Binding-site contacts:
Ligand atom O6B contacts residue ARG264 of chain 1.B at 2.6 Å (salt-bridge).
Ligand atom C2 contacts residue PHE310 of chain 1.B at 3.8 Å (hydrophobic).
Ligand atom O3 contacts residue MET306 of chain 1.B at 3.4 Å.
Ligand atom O6A contacts residue ARG264 of chain 1.B at 3.8 Å.
Ligand atom C4 contacts residue LYS267 of chain 1.B at 4.0 Å.
Ligand atom C3 contacts residue LYS267 of chain 1.B at 4.0 Å.
Ligand atom C3 contacts residue GLU301 of chain 1.B at 3.4 Å.
Ligand atom C1 contacts residue ARG309 of chain 1.B at 4.0 Å.
Ligand atom C3 contacts residue TRP354 of chain 1.B at 4.1 Å (hydrophobic).
Ligand atom O5 contacts residue ARG264 of chain 1.B at 3.0 Å (salt-bridge).
Ligand atom C2 contacts residue TRP313 of chain 1.B at 4.1 Å (hydrophobic).
Ligand atom C2 contacts residue TRP354 of chain 1.B at 4.0 Å (hydrophobic).
Ligand atom O2 contacts residue ARG309 of chain 1.B at 3.1 Å (salt-bridge).
Ligand atom O3 contacts residue GLU301 of chain 1.B at 2.6 Å (salt-bridge).
Ligand atom C6 contacts residue ARG264 of chain 1.B at 3.4 Å.
Ligand atom C1 contacts residue ARG264 of chain 1.B at 4.1 Å.
Ligand atom O6B contacts residue PHE145 of chain 1.B at 4.1 Å.
Ligand atom O3 contacts residue LYS267 of chain 1.B at 2.9 Å (salt-bridge).
Ligand atom O3 contacts residue TRP313 of chain 1.B at 4.1 Å.
Ligand atom O4 contacts residue ARG264 of chain 1.B at 3.6 Å (salt-bridge).
Ligand atom O2 contacts residue PHE310 of chain 1.B at 3.9 Å.
Ligand atom O4 contacts residue SER263 of chain 1.B at 2.3 Å (h-bond).
Ligand atom O4 contacts residue LYS267 of chain 1.B at 3.4 Å (salt-bridge).
Ligand atom C4 contacts residue ARG264 of chain 1.B at 4.1 Å.
Ligand atom O6B contacts residue SER263 of chain 1.B at 2.7 Å (h-bond).
Ligand atom C1 contacts residue PHE310 of chain 1.B at 4.1 Å (hydrophobic).
Ligand atom C6 contacts residue HIS405 of chain 1.B at 4.1 Å.
Ligand atom O5 contacts residue TRP313 of chain 1.B at 4.1 Å.
Ligand atom O6A contacts residue SER263 of chain 1.B at 2.7 Å (h-bond).
Ligand atom O2 contacts residue GLU301 of chain 1.B at 2.4 Å (salt-bridge).
Ligand atom C2 contacts residue ARG309 of chain 1.B at 4.0 Å.
Ligand atom O1 contacts residue ARG309 of chain 1.B at 4.2 Å.
Ligand atom C5 contacts residue SER263 of chain 1.B at 2.8 Å.
Ligand atom O2 contacts residue TRP354 of chain 1.B at 3.0 Å (h-bond).
Ligand atom C2 contacts residue GLU301 of chain 1.B at 3.5 Å.
Ligand atom O1 contacts residue TRP354 of chain 1.B at 3.6 Å.
Ligand atom C5 contacts residue ARG264 of chain 1.B at 3.9 Å.
Ligand atom C6 contacts residue SER263 of chain 1.B at 2.4 Å.
Ligand atom O6A contacts residue HIS405 of chain 1.B at 3.4 Å (h-bond).
Ligand atom C4 contacts residue SER263 of chain 1.B at 3.0 Å.

A protein and the small-molecule ligand that binds it are described below.
Small molecule (SMILES): O=C(O)[C@H]1O[C@H](O)[C@H](O)[C@@H](O)[C@@H]1O

Sequence of chain 1.B:
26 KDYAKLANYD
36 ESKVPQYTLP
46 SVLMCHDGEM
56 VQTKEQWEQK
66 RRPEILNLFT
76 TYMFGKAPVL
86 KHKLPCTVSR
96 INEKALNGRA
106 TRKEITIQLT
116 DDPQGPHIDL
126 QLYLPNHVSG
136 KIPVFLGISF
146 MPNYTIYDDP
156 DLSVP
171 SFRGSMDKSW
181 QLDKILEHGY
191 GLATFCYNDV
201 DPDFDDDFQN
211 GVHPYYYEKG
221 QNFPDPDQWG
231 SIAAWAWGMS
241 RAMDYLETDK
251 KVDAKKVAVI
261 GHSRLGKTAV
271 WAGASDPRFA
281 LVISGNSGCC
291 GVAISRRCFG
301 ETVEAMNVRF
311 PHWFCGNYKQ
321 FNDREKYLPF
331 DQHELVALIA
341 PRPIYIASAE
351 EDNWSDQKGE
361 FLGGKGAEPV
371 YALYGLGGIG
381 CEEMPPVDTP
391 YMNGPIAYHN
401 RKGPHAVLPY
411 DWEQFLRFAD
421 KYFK